Sequence of chain 1.D:
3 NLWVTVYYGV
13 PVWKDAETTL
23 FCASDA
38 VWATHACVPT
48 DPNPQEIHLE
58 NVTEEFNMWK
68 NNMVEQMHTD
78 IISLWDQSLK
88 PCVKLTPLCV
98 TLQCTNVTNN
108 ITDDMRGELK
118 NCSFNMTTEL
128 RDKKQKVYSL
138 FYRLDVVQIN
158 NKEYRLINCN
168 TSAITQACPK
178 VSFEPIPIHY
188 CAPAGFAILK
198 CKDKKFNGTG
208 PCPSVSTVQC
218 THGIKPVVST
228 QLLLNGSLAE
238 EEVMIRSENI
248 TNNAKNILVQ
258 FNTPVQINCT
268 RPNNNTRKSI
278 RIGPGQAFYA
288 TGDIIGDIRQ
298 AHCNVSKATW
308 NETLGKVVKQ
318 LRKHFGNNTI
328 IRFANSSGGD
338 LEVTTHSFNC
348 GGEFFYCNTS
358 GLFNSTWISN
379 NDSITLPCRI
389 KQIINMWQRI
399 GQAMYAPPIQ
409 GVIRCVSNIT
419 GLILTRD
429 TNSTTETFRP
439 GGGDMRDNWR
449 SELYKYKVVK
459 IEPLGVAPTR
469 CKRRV

The protein below binds the small molecule below.
Small molecule (SMILES): CC(=O)N[C@H]1[C@H](O[C@H]2[C@H](O)[C@@H](NC(C)=O)CO[C@@H]2CO)O[C@H](CO)[C@@H](O)[C@@H]1O

Binding-site contacts:
Ligand atom C1 contacts residue ASN103 of chain 1.D at 1.4 Å.
Ligand atom C2 contacts residue ASN103 of chain 1.D at 2.4 Å.
Ligand atom O6 contacts residue ASP110 of chain 1.D at 3.9 Å.
Ligand atom C6 contacts residue LYS159 of chain 1.D at 4.4 Å.
Ligand atom C8 contacts residue ASN103 of chain 1.D at 4.2 Å.
Ligand atom O7 contacts residue ASN103 of chain 1.D at 3.7 Å.
Ligand atom C5 contacts residue ASN103 of chain 1.D at 3.6 Å.
Ligand atom O5 contacts residue ASN103 of chain 1.D at 2.4 Å (h-bond).
Ligand atom N2 contacts residue ASN103 of chain 1.D at 2.6 Å (h-bond).
Ligand atom C7 contacts residue ASN103 of chain 1.D at 3.1 Å.
Ligand atom C4 contacts residue ASN103 of chain 1.D at 4.2 Å.
Ligand atom C3 contacts residue ASN103 of chain 1.D at 3.8 Å.